The protein below binds the small molecule below.
Small molecule (SMILES): CC(=O)N[C@H]1[C@H](O[C@H]2[C@H](O)[C@@H](NC(C)=O)CO[C@@H]2CO)O[C@H](CO)[C@@H](O)[C@@H]1O

Sequence of chain 1.C:
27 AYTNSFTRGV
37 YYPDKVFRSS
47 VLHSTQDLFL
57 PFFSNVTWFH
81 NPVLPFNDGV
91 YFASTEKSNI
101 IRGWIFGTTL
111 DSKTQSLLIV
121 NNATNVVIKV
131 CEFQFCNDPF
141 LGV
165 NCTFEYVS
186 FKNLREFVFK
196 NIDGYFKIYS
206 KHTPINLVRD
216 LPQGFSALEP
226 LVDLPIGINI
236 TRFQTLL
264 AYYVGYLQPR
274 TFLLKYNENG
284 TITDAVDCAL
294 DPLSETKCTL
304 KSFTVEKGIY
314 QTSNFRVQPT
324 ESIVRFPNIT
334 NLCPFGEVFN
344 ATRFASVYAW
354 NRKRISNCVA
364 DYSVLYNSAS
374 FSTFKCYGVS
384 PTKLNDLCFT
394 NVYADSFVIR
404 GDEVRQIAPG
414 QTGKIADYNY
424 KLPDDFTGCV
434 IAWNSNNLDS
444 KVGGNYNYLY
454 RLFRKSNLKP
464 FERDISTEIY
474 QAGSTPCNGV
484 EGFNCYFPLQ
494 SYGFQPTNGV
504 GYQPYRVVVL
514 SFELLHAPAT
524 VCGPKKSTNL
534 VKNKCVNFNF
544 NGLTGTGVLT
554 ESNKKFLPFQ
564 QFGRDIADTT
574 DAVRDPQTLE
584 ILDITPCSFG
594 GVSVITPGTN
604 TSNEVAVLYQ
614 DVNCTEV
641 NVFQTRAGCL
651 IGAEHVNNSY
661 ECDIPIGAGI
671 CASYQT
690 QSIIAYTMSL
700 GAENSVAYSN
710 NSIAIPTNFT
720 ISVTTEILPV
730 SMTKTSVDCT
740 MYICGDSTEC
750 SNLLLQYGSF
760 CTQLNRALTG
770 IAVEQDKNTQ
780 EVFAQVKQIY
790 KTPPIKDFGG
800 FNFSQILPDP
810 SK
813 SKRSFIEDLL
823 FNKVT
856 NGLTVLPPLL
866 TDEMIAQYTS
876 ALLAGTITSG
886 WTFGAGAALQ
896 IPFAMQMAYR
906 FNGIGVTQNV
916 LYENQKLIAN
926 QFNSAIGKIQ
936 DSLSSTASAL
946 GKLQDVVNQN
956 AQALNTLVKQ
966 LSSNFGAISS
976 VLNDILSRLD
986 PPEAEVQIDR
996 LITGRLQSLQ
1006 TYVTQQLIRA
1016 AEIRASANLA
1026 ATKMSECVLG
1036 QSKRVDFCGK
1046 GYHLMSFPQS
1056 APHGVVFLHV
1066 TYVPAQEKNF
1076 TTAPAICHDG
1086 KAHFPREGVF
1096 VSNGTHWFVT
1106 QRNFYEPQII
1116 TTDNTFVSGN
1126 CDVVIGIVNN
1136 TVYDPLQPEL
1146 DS

Binding-site contacts:
Ligand atom C3 contacts residue THR1100 of chain 1.C at 3.9 Å.
Ligand atom C4 contacts residue ASN1098 of chain 1.C at 4.2 Å.
Ligand atom C2 contacts residue HIS1101 of chain 1.C at 4.0 Å.
Ligand atom C5 contacts residue PHE1103 of chain 1.C at 4.1 Å (hydrophobic).
Ligand atom O5 contacts residue HIS1101 of chain 1.C at 4.0 Å.
Ligand atom C3 contacts residue ASN1098 of chain 1.C at 3.8 Å.
Ligand atom N2 contacts residue THR1100 of chain 1.C at 3.0 Å (h-bond).
Ligand atom C1 contacts residue HIS1101 of chain 1.C at 3.6 Å.
Ligand atom C5 contacts residue HIS1101 of chain 1.C at 3.5 Å.
Ligand atom C4 contacts residue HIS1101 of chain 1.C at 4.0 Å.
Ligand atom C8 contacts residue ASN1098 of chain 1.C at 3.1 Å.
Ligand atom C7 contacts residue THR1100 of chain 1.C at 3.8 Å.
Ligand atom O5 contacts residue ASN1098 of chain 1.C at 2.4 Å (h-bond).
Ligand atom C3 contacts residue HIS1101 of chain 1.C at 3.6 Å.
Ligand atom N2 contacts residue ASN1098 of chain 1.C at 2.9 Å (h-bond).
Ligand atom C6 contacts residue PHE1103 of chain 1.C at 4.0 Å (hydrophobic).
Ligand atom O5 contacts residue PHE1103 of chain 1.C at 3.5 Å.
Ligand atom C1 contacts residue ASN1098 of chain 1.C at 1.4 Å.
Ligand atom C2 contacts residue ASN1098 of chain 1.C at 2.5 Å.
Ligand atom C1 contacts residue PHE1103 of chain 1.C at 4.1 Å (hydrophobic).
Ligand atom O7 contacts residue ASN1098 of chain 1.C at 2.9 Å (h-bond).
Ligand atom C8 contacts residue THR1100 of chain 1.C at 3.9 Å.
Ligand atom C7 contacts residue ASN1098 of chain 1.C at 3.1 Å.
Ligand atom O4 contacts residue HIS1101 of chain 1.C at 3.7 Å.
Ligand atom C2 contacts residue THR1100 of chain 1.C at 3.7 Å.
Ligand atom C5 contacts residue ASN1098 of chain 1.C at 3.7 Å.
Ligand atom N2 contacts residue HIS1101 of chain 1.C at 4.4 Å.
Ligand atom C1 contacts residue THR1100 of chain 1.C at 3.8 Å.